Sequence of chain 1.F:
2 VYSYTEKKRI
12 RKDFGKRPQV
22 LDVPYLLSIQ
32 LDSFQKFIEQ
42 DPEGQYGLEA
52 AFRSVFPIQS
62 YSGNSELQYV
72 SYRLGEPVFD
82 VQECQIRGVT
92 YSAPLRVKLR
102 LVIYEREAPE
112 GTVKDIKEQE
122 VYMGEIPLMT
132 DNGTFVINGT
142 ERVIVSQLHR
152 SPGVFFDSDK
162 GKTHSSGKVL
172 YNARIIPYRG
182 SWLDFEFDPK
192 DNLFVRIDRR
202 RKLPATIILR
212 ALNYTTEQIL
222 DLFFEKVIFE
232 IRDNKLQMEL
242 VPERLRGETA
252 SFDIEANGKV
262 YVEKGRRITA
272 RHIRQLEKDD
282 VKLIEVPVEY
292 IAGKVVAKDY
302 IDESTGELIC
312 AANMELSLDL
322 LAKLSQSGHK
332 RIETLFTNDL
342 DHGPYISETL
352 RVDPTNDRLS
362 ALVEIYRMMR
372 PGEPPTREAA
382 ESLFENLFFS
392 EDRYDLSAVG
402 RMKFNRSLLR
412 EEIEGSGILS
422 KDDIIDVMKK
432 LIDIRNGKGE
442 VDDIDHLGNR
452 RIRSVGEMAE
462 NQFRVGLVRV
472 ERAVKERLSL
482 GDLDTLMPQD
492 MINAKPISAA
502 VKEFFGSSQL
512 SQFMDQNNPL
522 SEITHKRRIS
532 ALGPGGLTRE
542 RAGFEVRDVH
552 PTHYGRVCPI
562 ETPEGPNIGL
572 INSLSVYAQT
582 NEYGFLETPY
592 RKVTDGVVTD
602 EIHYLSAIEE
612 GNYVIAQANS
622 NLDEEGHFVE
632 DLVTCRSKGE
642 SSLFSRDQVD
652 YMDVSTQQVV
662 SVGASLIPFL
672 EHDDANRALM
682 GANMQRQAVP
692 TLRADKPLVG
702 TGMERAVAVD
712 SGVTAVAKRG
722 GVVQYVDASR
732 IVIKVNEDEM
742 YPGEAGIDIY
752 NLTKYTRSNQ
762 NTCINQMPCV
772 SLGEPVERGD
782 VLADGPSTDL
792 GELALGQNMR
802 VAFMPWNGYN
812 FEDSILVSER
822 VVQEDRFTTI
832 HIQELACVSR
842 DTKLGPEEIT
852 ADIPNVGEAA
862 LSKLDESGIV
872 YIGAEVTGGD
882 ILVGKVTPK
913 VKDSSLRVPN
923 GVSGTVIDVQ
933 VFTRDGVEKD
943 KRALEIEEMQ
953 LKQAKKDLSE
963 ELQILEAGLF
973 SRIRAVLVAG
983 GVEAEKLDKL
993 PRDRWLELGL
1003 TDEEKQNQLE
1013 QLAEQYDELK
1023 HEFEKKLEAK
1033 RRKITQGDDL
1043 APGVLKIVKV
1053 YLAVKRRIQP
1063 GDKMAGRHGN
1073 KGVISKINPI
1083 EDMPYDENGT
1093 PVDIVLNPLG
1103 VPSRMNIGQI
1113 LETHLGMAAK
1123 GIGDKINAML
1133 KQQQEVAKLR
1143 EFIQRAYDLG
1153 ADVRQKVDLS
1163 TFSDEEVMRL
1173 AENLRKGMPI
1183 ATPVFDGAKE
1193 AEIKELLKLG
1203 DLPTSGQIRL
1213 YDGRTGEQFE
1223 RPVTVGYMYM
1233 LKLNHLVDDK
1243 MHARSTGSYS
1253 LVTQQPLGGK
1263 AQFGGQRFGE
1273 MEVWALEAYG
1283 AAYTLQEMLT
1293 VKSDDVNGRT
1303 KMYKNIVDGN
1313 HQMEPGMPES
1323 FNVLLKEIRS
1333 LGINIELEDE

Sequence of chain 1.D:
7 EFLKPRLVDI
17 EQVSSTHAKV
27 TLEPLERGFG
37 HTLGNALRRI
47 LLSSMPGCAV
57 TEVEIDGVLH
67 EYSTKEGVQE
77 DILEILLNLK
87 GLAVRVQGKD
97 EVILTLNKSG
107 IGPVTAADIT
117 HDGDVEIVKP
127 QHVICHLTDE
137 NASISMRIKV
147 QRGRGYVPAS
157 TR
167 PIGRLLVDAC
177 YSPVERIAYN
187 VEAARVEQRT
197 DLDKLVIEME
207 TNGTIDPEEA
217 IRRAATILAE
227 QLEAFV

The small molecule below binds the protein below.
Small molecule (SMILES): C[C@H](CCC(=O)NCCC[N+](C)(C)CC(O)CS(=O)(=O)O)[C@H]1CC[C@H]2[C@@H]3[C@H](O)C[C@@H]4C[C@H](O)CC[C@]4(C)[C@H]3C[C@H](O)[C@]12C

Binding-site contacts:
Ligand atom C7 contacts residue ALA969 of chain 1.F at 3.9 Å (hydrophobic).
Ligand atom C7 contacts residue ILE966 of chain 1.F at 4.4 Å (hydrophobic).
Ligand atom C11 contacts residue TYR726 of chain 1.F at 3.8 Å (hydrophobic).
Ligand atom C3 contacts residue TYR726 of chain 1.F at 3.7 Å (hydrophobic).
Ligand atom C15 contacts residue ILE966 of chain 1.F at 4.4 Å (hydrophobic).
Ligand atom C17 contacts residue GLN965 of chain 1.F at 4.1 Å.
Ligand atom C8 contacts residue ALA969 of chain 1.F at 4.2 Å (hydrophobic).
Ligand atom C10 contacts residue GLN725 of chain 1.F at 3.4 Å.
Ligand atom C11 contacts residue ILE966 of chain 1.F at 3.5 Å (hydrophobic).
Ligand atom C11 contacts residue ARG731 of chain 1.F at 3.9 Å.
Ligand atom C6 contacts residue ILE966 of chain 1.F at 4.4 Å (hydrophobic).
Ligand atom C20 contacts residue GLN725 of chain 1.F at 4.1 Å.
Ligand atom C10 contacts residue ILE966 of chain 1.F at 3.6 Å (hydrophobic).
Ligand atom O2 contacts residue GLU962 of chain 1.F at 4.1 Å.
Ligand atom C3 contacts residue ASP135 of chain 1.D at 4.2 Å.
Ligand atom C24 contacts residue SER973 of chain 1.F at 4.4 Å.
Ligand atom C22 contacts residue GLN725 of chain 1.F at 4.3 Å.
Ligand atom C18 contacts residue ILE966 of chain 1.F at 3.6 Å (hydrophobic).
Ligand atom C1 contacts residue ASP135 of chain 1.D at 3.6 Å.
Ligand atom C1 contacts residue TYR726 of chain 1.F at 3.6 Å (hydrophobic).
Ligand atom C24 contacts residue GLN725 of chain 1.F at 4.0 Å.
Ligand atom C13 contacts residue GLU72 of chain 1.D at 3.8 Å.
Ligand atom C17 contacts residue ILE966 of chain 1.F at 3.8 Å (hydrophobic).
Ligand atom C23 contacts residue GLN725 of chain 1.F at 3.3 Å.
Ligand atom C12 contacts residue GLU72 of chain 1.D at 4.2 Å.
Ligand atom C16 contacts residue GLU962 of chain 1.F at 4.4 Å.
Ligand atom C21 contacts residue GLN725 of chain 1.F at 4.5 Å.
Ligand atom O3 contacts residue GLN965 of chain 1.F at 3.5 Å (h-bond).
Ligand atom C2 contacts residue ILE966 of chain 1.F at 4.5 Å (hydrophobic).
Ligand atom C13 contacts residue GLU962 of chain 1.F at 4.1 Å.
Ligand atom O2 contacts residue GLU72 of chain 1.D at 3.7 Å.
Ligand atom C14 contacts residue GLN965 of chain 1.F at 4.1 Å.
Ligand atom C12 contacts residue ASP135 of chain 1.D at 3.3 Å.
Ligand atom C16 contacts residue GLN965 of chain 1.F at 3.6 Å.
Ligand atom C16 contacts residue ILE966 of chain 1.F at 3.5 Å (hydrophobic).